Sequence of chain 1.A:
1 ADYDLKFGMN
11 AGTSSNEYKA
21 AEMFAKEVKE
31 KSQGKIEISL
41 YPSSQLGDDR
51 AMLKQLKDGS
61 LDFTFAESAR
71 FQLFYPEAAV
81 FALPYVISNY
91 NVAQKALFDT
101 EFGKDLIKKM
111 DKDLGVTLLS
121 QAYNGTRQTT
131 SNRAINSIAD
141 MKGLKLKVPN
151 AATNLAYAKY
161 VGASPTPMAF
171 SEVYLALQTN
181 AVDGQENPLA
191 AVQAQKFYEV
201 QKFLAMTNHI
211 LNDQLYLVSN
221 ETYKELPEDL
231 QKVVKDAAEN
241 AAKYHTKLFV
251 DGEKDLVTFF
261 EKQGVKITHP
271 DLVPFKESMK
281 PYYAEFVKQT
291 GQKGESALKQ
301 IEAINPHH

A small-molecule ligand and the protein it binds are described below.
Small molecule (SMILES): CC(=O)N[C@H]1[C@H]([C@H](O)[C@H](O)CO)O[C@](O)(C(=O)O)C[C@@H]1O

Binding-site contacts:
Ligand atom O1A contacts residue ASN187 of chain 1.A at 2.9 Å (h-bond).
Ligand atom O1B contacts residue PRO149 of chain 1.A at 3.7 Å.
Ligand atom O1A contacts residue ARG127 of chain 1.A at 3.7 Å.
Ligand atom O7 contacts residue ARG70 of chain 1.A at 4.0 Å.
Ligand atom C2 contacts residue ASN187 of chain 1.A at 3.6 Å.
Ligand atom O2 contacts residue ASN187 of chain 1.A at 2.5 Å (h-bond).
Ligand atom O1B contacts residue LYS147 of chain 1.A at 3.9 Å.
Ligand atom C9 contacts residue ARG70 of chain 1.A at 3.7 Å.
Ligand atom O6 contacts residue PRO149 of chain 1.A at 3.9 Å.
Ligand atom O7 contacts residue ASP49 of chain 1.A at 2.6 Å (salt-bridge).
Ligand atom C9 contacts residue GLU67 of chain 1.A at 3.5 Å.
Ligand atom C1 contacts residue ASN187 of chain 1.A at 4.0 Å.
Ligand atom C3 contacts residue ASN10 of chain 1.A at 3.4 Å.
Ligand atom C4 contacts residue ASN10 of chain 1.A at 3.6 Å.
Ligand atom O1B contacts residue PHE170 of chain 1.A at 3.5 Å.
Ligand atom C7 contacts residue ASP49 of chain 1.A at 3.4 Å.
Ligand atom C1 contacts residue LYS147 of chain 1.A at 3.6 Å.
Ligand atom O9 contacts residue ARG70 of chain 1.A at 3.6 Å.
Ligand atom C1 contacts residue PRO149 of chain 1.A at 3.9 Å (hydrophobic).
Ligand atom C3 contacts residue PHE170 of chain 1.A at 3.8 Å (hydrophobic).
Ligand atom O1A contacts residue LYS147 of chain 1.A at 2.7 Å (salt-bridge).
Ligand atom C11 contacts residue GLN214 of chain 1.A at 3.2 Å.
Ligand atom O9 contacts residue GLU67 of chain 1.A at 2.4 Å (salt-bridge).
Ligand atom O8 contacts residue PRO149 of chain 1.A at 3.9 Å.
Ligand atom O10 contacts residue ASP49 of chain 1.A at 3.5 Å (salt-bridge).
Ligand atom C6 contacts residue GLU67 of chain 1.A at 3.6 Å.
Ligand atom O1A contacts residue PHE170 of chain 1.A at 3.4 Å.
Ligand atom C1 contacts residue PHE170 of chain 1.A at 3.4 Å (hydrophobic).
Ligand atom O2 contacts residue ARG127 of chain 1.A at 2.9 Å (salt-bridge).
Ligand atom O8 contacts residue GLU67 of chain 1.A at 3.1 Å (salt-bridge).
Ligand atom C10 contacts residue ASP49 of chain 1.A at 3.6 Å.
Ligand atom O10 contacts residue ASN10 of chain 1.A at 3.5 Å.
Ligand atom C7 contacts residue GLU67 of chain 1.A at 3.6 Å.
Ligand atom C9 contacts residue ALA151 of chain 1.A at 3.8 Å (hydrophobic).
Ligand atom C8 contacts residue GLU67 of chain 1.A at 3.8 Å.
Ligand atom O8 contacts residue ARG127 of chain 1.A at 3.4 Å (salt-bridge).
Ligand atom C11 contacts residue PHE65 of chain 1.A at 3.8 Å (hydrophobic).
Ligand atom C8 contacts residue PRO149 of chain 1.A at 3.8 Å (hydrophobic).
Ligand atom O4 contacts residue ASN10 of chain 1.A at 2.9 Å (h-bond).
Ligand atom C3 contacts residue ASN187 of chain 1.A at 3.9 Å.